Sequence of chain 1.C:
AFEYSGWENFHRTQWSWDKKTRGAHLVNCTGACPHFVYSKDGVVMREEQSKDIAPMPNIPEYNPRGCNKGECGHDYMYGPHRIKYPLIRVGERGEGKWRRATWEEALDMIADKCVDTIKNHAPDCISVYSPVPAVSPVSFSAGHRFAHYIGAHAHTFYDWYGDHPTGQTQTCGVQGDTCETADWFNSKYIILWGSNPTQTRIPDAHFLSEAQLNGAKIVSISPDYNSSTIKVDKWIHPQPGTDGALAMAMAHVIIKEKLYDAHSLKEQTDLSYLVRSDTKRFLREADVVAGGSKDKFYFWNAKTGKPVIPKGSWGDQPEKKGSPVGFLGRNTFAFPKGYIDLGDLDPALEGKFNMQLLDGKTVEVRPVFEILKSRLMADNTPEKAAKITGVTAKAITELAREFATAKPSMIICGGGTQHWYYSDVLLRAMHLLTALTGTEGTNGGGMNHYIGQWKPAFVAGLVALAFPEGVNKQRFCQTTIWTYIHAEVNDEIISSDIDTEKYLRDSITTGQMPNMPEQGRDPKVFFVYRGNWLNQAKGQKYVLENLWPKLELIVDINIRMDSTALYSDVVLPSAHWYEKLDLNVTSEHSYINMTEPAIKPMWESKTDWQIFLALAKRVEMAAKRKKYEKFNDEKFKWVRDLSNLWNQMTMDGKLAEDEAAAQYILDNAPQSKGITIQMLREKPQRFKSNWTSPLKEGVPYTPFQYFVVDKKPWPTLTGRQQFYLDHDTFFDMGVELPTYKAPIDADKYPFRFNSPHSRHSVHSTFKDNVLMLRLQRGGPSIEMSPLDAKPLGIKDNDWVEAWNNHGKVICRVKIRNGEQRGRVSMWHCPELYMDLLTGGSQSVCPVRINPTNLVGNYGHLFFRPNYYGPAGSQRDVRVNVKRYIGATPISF

The protein below binds the small molecule below.
Small molecule (SMILES): Nc1nc2c(c(=O)[nH]1)N[C@@H](/C(S)=C(/S)[C@H](O)CO[P](=O)(O)O[P](=O)(O)OC[C@H]1O[C@@H](n3cnc4c(=O)[nH]c(N)nc43)[C@H](O)[C@@H]1O)C=N2

Binding-site contacts:
Ligand atom O2' contacts residue ARG567 of chain 1.C at 2.9 Å (salt-bridge).
Ligand atom O1A contacts residue THR772 of chain 1.C at 2.9 Å (h-bond).
Ligand atom O2B contacts residue ASN539 of chain 1.C at 2.6 Å (h-bond).
Ligand atom O4' contacts residue ARG537 of chain 1.C at 3.1 Å.
Ligand atom C17 contacts residue SER762 of chain 1.C at 3.2 Å.
Ligand atom O1B contacts residue TYR168 of chain 1.C at 2.7 Å (h-bond).
Ligand atom O11 contacts residue GLN543 of chain 1.C at 3.0 Å (h-bond).
Ligand atom N18 contacts residue GLN849 of chain 1.C at 3.0 Å (h-bond).
Ligand atom O6 contacts residue LYS587 of chain 1.C at 2.8 Å (salt-bridge).
Ligand atom S13 contacts residue MGD1 of chain 1.Z at 3.2 Å (h-bond).
Ligand atom O2' contacts residue ASN565 of chain 1.C at 2.8 Å (h-bond).
Ligand atom N1 contacts residue ASP615 of chain 1.C at 2.7 Å (salt-bridge).
Ligand atom N16 contacts residue GLN849 of chain 1.C at 2.9 Å (h-bond).
Ligand atom O3' contacts residue ASN565 of chain 1.C at 2.8 Å (h-bond).
Ligand atom S13 contacts residue ASP170 of chain 1.C at 3.1 Å (salt-bridge).
Ligand atom N2 contacts residue ILE564 of chain 1.C at 3.0 Å (h-bond).
Ligand atom N7 contacts residue TRP584 of chain 1.C at 3.0 Å (h-bond).
Ligand atom O14 contacts residue HIS764 of chain 1.C at 3.0 Å (h-bond).
Ligand atom O14 contacts residue ARG882 of chain 1.C at 2.9 Å (salt-bridge).
Ligand atom S12 contacts residue MGD1 of chain 1.Z at 3.1 Å (h-bond).
Ligand atom N17 contacts residue SER762 of chain 1.C at 2.8 Å (h-bond).
Ligand atom O5' contacts residue ASN539 of chain 1.C at 3.0 Å (h-bond).
Ligand atom S12 contacts residue TYR168 of chain 1.C at 3.3 Å.
Ligand atom O2A contacts residue SER771 of chain 1.C at 2.5 Å (h-bond).
Ligand atom O1A contacts residue VAL769 of chain 1.C at 3.4 Å (h-bond).
Ligand atom S12 contacts residue HIS770 of chain 1.C at 3.2 Å.
Ligand atom O3' contacts residue ASP569 of chain 1.C at 2.8 Å (salt-bridge).
Ligand atom O2B contacts residue GLY538 of chain 1.C at 3.2 Å.
Ligand atom O3A contacts residue GLN543 of chain 1.C at 3.3 Å.
Ligand atom N16 contacts residue SER762 of chain 1.C at 2.8 Å (h-bond).
Ligand atom O14 contacts residue SER762 of chain 1.C at 3.1 Å (h-bond).
Ligand atom N2 contacts residue SER581 of chain 1.C at 3.3 Å (h-bond).
Ligand atom S12 contacts residue ASN35 of chain 1.C at 3.3 Å (h-bond).
Ligand atom O4' contacts residue GLY538 of chain 1.C at 3.4 Å (h-bond).
Ligand atom N17 contacts residue GLN881 of chain 1.C at 3.4 Å (h-bond).
Ligand atom N15 contacts residue HIS764 of chain 1.C at 3.2 Å (h-bond).
Ligand atom C15 contacts residue GLN881 of chain 1.C at 3.3 Å.
Ligand atom N2 contacts residue ASP615 of chain 1.C at 2.8 Å (salt-bridge).
Ligand atom O2A contacts residue HIS770 of chain 1.C at 3.4 Å.
Ligand atom O11 contacts residue HIS770 of chain 1.C at 3.0 Å (h-bond).